This protein binds this small molecule.
Small molecule (SMILES): O=c1[nH]cnc2c1ncn2[C@@H]1O[C@H](COP(=O)(O)O)[C@@H](O)[C@H]1O

Binding-site contacts:
Ligand atom O3P contacts residue SER393 of chain 1.H at 2.8 Å (h-bond).
Ligand atom C8 contacts residue MET75 of chain 1.H at 3.5 Å (hydrophobic).
Ligand atom C3' contacts residue SER73 of chain 1.H at 3.3 Å.
Ligand atom N3 contacts residue CYS336 of chain 1.H at 3.2 Å (h-bond).
Ligand atom O5' contacts residue SER393 of chain 1.H at 2.8 Å (h-bond).
Ligand atom O2' contacts residue NAD1 of chain 1.VA at 2.6 Å (h-bond).
Ligand atom C5 contacts residue NAD1 of chain 1.VA at 3.3 Å.
Ligand atom N1 contacts residue NAD1 of chain 1.VA at 3.4 Å.
Ligand atom O6 contacts residue NAD1 of chain 1.VA at 3.3 Å.
Ligand atom O2' contacts residue ASP369 of chain 1.H at 2.3 Å (salt-bridge).
Ligand atom C2' contacts residue ASP369 of chain 1.H at 3.6 Å.
Ligand atom O2P contacts residue SER393 of chain 1.H at 3.3 Å.
Ligand atom P contacts residue SER393 of chain 1.H at 3.3 Å.
Ligand atom O1P contacts residue ASP369 of chain 1.H at 3.1 Å (salt-bridge).
Ligand atom N9 contacts residue NAD1 of chain 1.VA at 3.3 Å.
Ligand atom O6 contacts residue MET419 of chain 1.H at 2.6 Å (h-bond).
Ligand atom O6 contacts residue GLY420 of chain 1.H at 2.4 Å (h-bond).
Ligand atom C1' contacts residue NAD1 of chain 1.VA at 3.4 Å.
Ligand atom C2' contacts residue NAD1 of chain 1.VA at 3.4 Å.
Ligand atom O2' contacts residue ARG327 of chain 1.H at 3.4 Å (salt-bridge).
Ligand atom C6 contacts residue MET419 of chain 1.H at 3.6 Å (hydrophobic).
Ligand atom C4 contacts residue NAD1 of chain 1.VA at 3.4 Å.
Ligand atom C2 contacts residue NAD1 of chain 1.VA at 3.5 Å.
Ligand atom C2 contacts residue ILE335 of chain 1.H at 3.6 Å (hydrophobic).
Ligand atom C6 contacts residue GLY420 of chain 1.H at 3.3 Å.
Ligand atom C6 contacts residue NAD1 of chain 1.VA at 3.4 Å.
Ligand atom C5' contacts residue SER393 of chain 1.H at 3.2 Å.
Ligand atom C6 contacts residue GLY418 of chain 1.H at 3.5 Å.
Ligand atom O6 contacts residue GLY418 of chain 1.H at 3.1 Å.
Ligand atom C3' contacts residue ASP369 of chain 1.H at 3.4 Å.
Ligand atom N7 contacts residue NAD1 of chain 1.VA at 3.3 Å.
Ligand atom O3' contacts residue SER73 of chain 1.H at 3.6 Å.
Ligand atom C5' contacts residue TYR416 of chain 1.H at 3.5 Å (hydrophobic).
Ligand atom N7 contacts residue MET419 of chain 1.H at 3.6 Å.
Ligand atom N1 contacts residue GLY420 of chain 1.H at 3.6 Å (h-bond).
Ligand atom O1P contacts residue GLY370 of chain 1.H at 2.9 Å (h-bond).
Ligand atom N3 contacts residue NAD1 of chain 1.VA at 3.5 Å.
Ligand atom C8 contacts residue NAD1 of chain 1.VA at 3.2 Å.
Ligand atom O3P contacts residue GLY392 of chain 1.H at 3.0 Å (h-bond).
Ligand atom O3' contacts residue ASP369 of chain 1.H at 2.3 Å (salt-bridge).

Sequence of chain 1.H:
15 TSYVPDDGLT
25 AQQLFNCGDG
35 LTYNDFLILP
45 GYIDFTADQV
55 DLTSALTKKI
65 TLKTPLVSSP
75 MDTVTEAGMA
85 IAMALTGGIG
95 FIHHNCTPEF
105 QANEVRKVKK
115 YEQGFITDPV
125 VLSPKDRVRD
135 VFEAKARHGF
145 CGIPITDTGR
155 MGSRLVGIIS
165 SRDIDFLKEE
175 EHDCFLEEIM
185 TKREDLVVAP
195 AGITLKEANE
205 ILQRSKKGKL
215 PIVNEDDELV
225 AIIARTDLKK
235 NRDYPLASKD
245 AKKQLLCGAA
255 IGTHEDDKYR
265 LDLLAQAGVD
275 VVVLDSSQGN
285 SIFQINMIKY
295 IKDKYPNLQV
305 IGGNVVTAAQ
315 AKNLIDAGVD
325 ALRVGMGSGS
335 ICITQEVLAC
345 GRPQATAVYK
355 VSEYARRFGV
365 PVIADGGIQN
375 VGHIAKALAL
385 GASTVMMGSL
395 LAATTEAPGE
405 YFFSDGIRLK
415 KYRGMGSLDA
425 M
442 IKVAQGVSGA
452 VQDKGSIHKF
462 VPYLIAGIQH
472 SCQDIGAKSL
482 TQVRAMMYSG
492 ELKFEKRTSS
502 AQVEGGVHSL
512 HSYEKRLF